Binding-site contacts:
Ligand atom OAJ contacts residue CYS111 of chain 1.B at 3.2 Å.
Ligand atom OAK contacts residue ARG196 of chain 1.B at 3.9 Å.
Ligand atom CAB contacts residue ASP61 of chain 1.B at 3.3 Å.
Ligand atom OAJ contacts residue ASP62 of chain 1.B at 2.9 Å (salt-bridge).
Ligand atom CAE contacts residue GLU172 of chain 1.B at 3.3 Å.
Ligand atom OAH contacts residue ASP61 of chain 1.B at 2.5 Å (salt-bridge).
Ligand atom OAI contacts residue ASP200 of chain 1.B at 3.6 Å (salt-bridge).
Ligand atom OAI contacts residue LYS137 of chain 1.B at 3.0 Å (salt-bridge).
Ligand atom NAG contacts residue ASP139 of chain 1.B at 2.4 Å (salt-bridge).
Ligand atom OAH contacts residue TYR103 of chain 1.B at 3.7 Å.
Ligand atom CAF contacts residue ASP200 of chain 1.B at 3.5 Å.
Ligand atom CAC contacts residue TYR103 of chain 1.B at 3.9 Å (hydrophobic).
Ligand atom CAC contacts residue ASP139 of chain 1.B at 4.0 Å.
Ligand atom OAJ contacts residue ALA112 of chain 1.B at 4.0 Å.
Ligand atom CAD contacts residue LYS137 of chain 1.B at 3.9 Å.
Ligand atom CAC contacts residue ASP62 of chain 1.B at 3.5 Å.
Ligand atom OAK contacts residue ASP200 of chain 1.B at 2.5 Å (salt-bridge).
Ligand atom CAF contacts residue TYR176 of chain 1.B at 3.3 Å (hydrophobic).
Ligand atom CAB contacts residue TRP16 of chain 1.B at 3.7 Å (hydrophobic).
Ligand atom CAF contacts residue ASP139 of chain 1.B at 3.5 Å.
Ligand atom OAI contacts residue ARG196 of chain 1.B at 3.2 Å (salt-bridge).
Ligand atom NAG contacts residue TYR103 of chain 1.B at 4.0 Å.
Ligand atom CAB contacts residue LYS137 of chain 1.B at 3.7 Å.
Ligand atom CAD contacts residue ASP200 of chain 1.B at 3.5 Å.
Ligand atom CAC contacts residue TRP16 of chain 1.B at 3.6 Å (hydrophobic).
Ligand atom OAJ contacts residue TYR103 of chain 1.B at 3.7 Å.
Ligand atom CAA contacts residue ASP61 of chain 1.B at 4.0 Å.
Ligand atom CAF contacts residue GLU172 of chain 1.B at 3.6 Å.
Ligand atom OAH contacts residue ASP139 of chain 1.B at 3.9 Å.
Ligand atom CAA contacts residue ASP139 of chain 1.B at 3.7 Å.
Ligand atom OAI contacts residue GLU172 of chain 1.B at 3.7 Å.
Ligand atom CAE contacts residue ASP139 of chain 1.B at 3.0 Å.
Ligand atom OAH contacts residue LYS137 of chain 1.B at 2.7 Å (salt-bridge).
Ligand atom NAG contacts residue CYS111 of chain 1.B at 3.6 Å.
Ligand atom OAK contacts residue LEU175 of chain 1.B at 3.9 Å.
Ligand atom OAK contacts residue TYR176 of chain 1.B at 3.7 Å.
Ligand atom OAK contacts residue GLU172 of chain 1.B at 2.8 Å (salt-bridge).
Ligand atom CAA contacts residue TRP16 of chain 1.B at 3.8 Å (hydrophobic).
Ligand atom CAC contacts residue ASP61 of chain 1.B at 3.4 Å.
Ligand atom OAJ contacts residue TRP16 of chain 1.B at 3.6 Å.

A protein and the small-molecule ligand that binds it are described below.
Small molecule (SMILES): OC[C@H]1N[C@H](CO)[C@@H](O)[C@H]1O

Sequence of chain 1.B:
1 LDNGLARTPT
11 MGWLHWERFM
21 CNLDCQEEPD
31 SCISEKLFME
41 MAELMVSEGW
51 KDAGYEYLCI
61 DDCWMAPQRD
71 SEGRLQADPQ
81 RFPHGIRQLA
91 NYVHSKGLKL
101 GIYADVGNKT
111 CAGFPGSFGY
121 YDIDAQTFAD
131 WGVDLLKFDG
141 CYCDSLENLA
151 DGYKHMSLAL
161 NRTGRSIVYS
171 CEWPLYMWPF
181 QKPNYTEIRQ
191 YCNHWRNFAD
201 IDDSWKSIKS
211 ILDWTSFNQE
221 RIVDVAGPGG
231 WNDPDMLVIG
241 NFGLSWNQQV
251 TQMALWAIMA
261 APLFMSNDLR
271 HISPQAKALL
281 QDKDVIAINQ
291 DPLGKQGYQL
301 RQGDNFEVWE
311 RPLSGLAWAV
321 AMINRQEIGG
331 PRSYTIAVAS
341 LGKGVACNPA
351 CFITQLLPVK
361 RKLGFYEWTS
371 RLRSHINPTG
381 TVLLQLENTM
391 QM